The protein below binds the small molecule below.
Small molecule (SMILES): C[C@@H]1O[C@@H](O)[C@@H](O)[C@H](O)[C@@H]1O

Binding-site contacts:
Ligand atom C6 contacts residue ASN251 of chain 1.A at 3.6 Å.
Ligand atom C3 contacts residue GLU434 of chain 1.A at 3.5 Å.
Ligand atom C4 contacts residue GLU434 of chain 1.A at 3.5 Å.
Ligand atom O4 contacts residue GLU434 of chain 1.A at 2.9 Å (salt-bridge).
Ligand atom O1 contacts residue TRP247 of chain 1.A at 3.7 Å.
Ligand atom C6 contacts residue GLN438 of chain 1.A at 3.4 Å.
Ligand atom O3 contacts residue ILE342 of chain 1.A at 4.2 Å.
Ligand atom O5 contacts residue ASP338 of chain 1.A at 4.2 Å.
Ligand atom O3 contacts residue GLU434 of chain 1.A at 2.5 Å (salt-bridge).
Ligand atom O2 contacts residue GLY341 of chain 1.A at 3.4 Å.
Ligand atom C5 contacts residue TRP247 of chain 1.A at 3.7 Å (hydrophobic).
Ligand atom C1 contacts residue GLY341 of chain 1.A at 4.3 Å.
Ligand atom C6 contacts residue VAL437 of chain 1.A at 4.1 Å (hydrophobic).
Ligand atom O1 contacts residue TRP339 of chain 1.A at 4.4 Å.
Ligand atom C6 contacts residue TRP247 of chain 1.A at 4.0 Å (hydrophobic).
Ligand atom C5 contacts residue VAL437 of chain 1.A at 3.9 Å (hydrophobic).
Ligand atom O1 contacts residue ASP338 of chain 1.A at 2.5 Å (salt-bridge).
Ligand atom C1 contacts residue ASP338 of chain 1.A at 3.4 Å.
Ligand atom O4 contacts residue GLN438 of chain 1.A at 3.6 Å.
Ligand atom C1 contacts residue TRP247 of chain 1.A at 3.1 Å (hydrophobic).
Ligand atom O1 contacts residue PHE337 of chain 1.A at 4.2 Å.
Ligand atom C4 contacts residue VAL437 of chain 1.A at 3.8 Å (hydrophobic).
Ligand atom C6 contacts residue LEU441 of chain 1.A at 3.7 Å (hydrophobic).
Ligand atom C2 contacts residue GLY341 of chain 1.A at 4.3 Å.
Ligand atom C2 contacts residue TRP247 of chain 1.A at 4.4 Å (hydrophobic).
Ligand atom C3 contacts residue GLY341 of chain 1.A at 4.5 Å.
Ligand atom O5 contacts residue TRP247 of chain 1.A at 2.5 Å (h-bond).
Ligand atom O1 contacts residue GLY341 of chain 1.A at 3.6 Å.

Sequence of chain 1.A:
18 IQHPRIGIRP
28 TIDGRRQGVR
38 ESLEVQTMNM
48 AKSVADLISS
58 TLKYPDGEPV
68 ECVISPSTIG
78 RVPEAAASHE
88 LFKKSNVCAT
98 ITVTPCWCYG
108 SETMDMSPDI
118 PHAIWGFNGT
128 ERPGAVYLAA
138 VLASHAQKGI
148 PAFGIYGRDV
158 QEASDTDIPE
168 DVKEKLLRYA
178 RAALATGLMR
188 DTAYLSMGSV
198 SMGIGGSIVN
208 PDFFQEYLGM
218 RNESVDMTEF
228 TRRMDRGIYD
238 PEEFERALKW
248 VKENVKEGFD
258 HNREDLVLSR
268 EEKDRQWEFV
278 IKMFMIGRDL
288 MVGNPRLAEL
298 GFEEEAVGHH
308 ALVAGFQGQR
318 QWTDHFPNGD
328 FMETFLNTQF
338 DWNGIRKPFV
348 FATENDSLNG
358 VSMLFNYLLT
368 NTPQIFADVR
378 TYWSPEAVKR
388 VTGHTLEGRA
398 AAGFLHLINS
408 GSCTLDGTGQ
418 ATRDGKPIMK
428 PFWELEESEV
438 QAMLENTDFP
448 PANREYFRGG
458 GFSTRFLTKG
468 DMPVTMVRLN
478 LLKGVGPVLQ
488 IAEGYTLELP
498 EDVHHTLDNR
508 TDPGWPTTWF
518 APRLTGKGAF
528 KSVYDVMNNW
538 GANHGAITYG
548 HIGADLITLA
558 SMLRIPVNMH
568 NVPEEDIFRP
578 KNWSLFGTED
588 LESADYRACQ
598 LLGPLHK